Sequence of chain 1.A:
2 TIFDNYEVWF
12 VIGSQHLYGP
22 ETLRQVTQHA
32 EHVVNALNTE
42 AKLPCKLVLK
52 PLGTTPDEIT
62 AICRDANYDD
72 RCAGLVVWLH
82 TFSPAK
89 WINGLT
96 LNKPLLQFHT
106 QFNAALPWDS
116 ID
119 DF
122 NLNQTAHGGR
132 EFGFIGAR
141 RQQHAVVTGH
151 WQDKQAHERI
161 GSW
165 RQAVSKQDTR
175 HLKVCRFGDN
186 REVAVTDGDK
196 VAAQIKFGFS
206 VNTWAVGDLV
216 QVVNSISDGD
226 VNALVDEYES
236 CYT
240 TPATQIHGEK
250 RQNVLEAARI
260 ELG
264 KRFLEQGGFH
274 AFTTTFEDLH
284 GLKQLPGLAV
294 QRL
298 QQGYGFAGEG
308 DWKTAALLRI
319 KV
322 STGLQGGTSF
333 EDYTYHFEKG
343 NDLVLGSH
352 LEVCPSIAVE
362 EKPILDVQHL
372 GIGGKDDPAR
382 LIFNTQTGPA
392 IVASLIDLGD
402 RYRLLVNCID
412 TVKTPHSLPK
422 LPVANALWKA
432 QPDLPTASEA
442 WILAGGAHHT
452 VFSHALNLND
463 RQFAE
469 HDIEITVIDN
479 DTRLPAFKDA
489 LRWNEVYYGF

The protein below binds the small molecule below.
Small molecule (SMILES): OC[C@@H](O)C(O)[C@@H](O)CO

Binding-site contacts:
Ligand atom O4 contacts residue MN1 of chain 1.D at 3.1 Å.
Ligand atom O4 contacts residue HIS350 of chain 1.A at 3.7 Å.
Ligand atom O2 contacts residue MSE185 of chain 1.A at 3.2 Å.
Ligand atom C2 contacts residue LEU18 of chain 1.B at 4.1 Å (hydrophobic).
Ligand atom O4 contacts residue TYR335 of chain 1.A at 3.7 Å.
Ligand atom O5 contacts residue HIS350 of chain 1.A at 4.0 Å.
Ligand atom O3 contacts residue HIS128 of chain 1.B at 3.2 Å (h-bond).
Ligand atom C5 contacts residue PHE83 of chain 1.B at 4.2 Å (hydrophobic).
Ligand atom O2 contacts residue LEU18 of chain 1.B at 3.6 Å.
Ligand atom C2 contacts residue PHE83 of chain 1.B at 3.7 Å (hydrophobic).
Ligand atom C1 contacts residue TYR19 of chain 1.B at 3.2 Å (hydrophobic).
Ligand atom C5 contacts residue HIS449 of chain 1.A at 3.8 Å.
Ligand atom O1 contacts residue MSE185 of chain 1.A at 3.5 Å (h-bond).
Ligand atom O2 contacts residue PHE279 of chain 1.A at 3.1 Å.
Ligand atom O1 contacts residue LEU18 of chain 1.B at 3.0 Å.
Ligand atom C5 contacts residue MN1 of chain 1.D at 3.2 Å.
Ligand atom O1 contacts residue TYR19 of chain 1.B at 4.3 Å.
Ligand atom C4 contacts residue MN1 of chain 1.D at 3.4 Å.
Ligand atom O1 contacts residue GLN16 of chain 1.B at 2.6 Å (h-bond).
Ligand atom O4 contacts residue GLU306 of chain 1.A at 4.0 Å.
Ligand atom O4 contacts residue GLU333 of chain 1.A at 3.0 Å (salt-bridge).
Ligand atom O3 contacts residue PHE83 of chain 1.B at 3.8 Å.
Ligand atom C1 contacts residue GLN16 of chain 1.B at 2.8 Å.
Ligand atom O1 contacts residue PHE83 of chain 1.B at 3.4 Å.
Ligand atom O5 contacts residue GLU306 of chain 1.A at 2.2 Å (salt-bridge).
Ligand atom O5 contacts residue MN1 of chain 1.D at 2.0 Å.
Ligand atom C5 contacts residue GLU306 of chain 1.A at 3.2 Å.
Ligand atom C4 contacts residue GLU333 of chain 1.A at 3.6 Å.
Ligand atom C3 contacts residue TYR19 of chain 1.B at 4.2 Å (hydrophobic).
Ligand atom O3 contacts residue GLN125 of chain 1.B at 3.3 Å (h-bond).
Ligand atom C1 contacts residue PHE83 of chain 1.B at 3.5 Å (hydrophobic).
Ligand atom C1 contacts residue LEU18 of chain 1.B at 3.3 Å (hydrophobic).
Ligand atom C4 contacts residue GLU306 of chain 1.A at 3.4 Å.
Ligand atom O5 contacts residue HIS449 of chain 1.A at 3.0 Å.
Ligand atom O3 contacts residue TYR19 of chain 1.B at 3.5 Å (h-bond).
Ligand atom O5 contacts residue HIS450 of chain 1.A at 3.1 Å (h-bond).
Ligand atom C5 contacts residue GLU333 of chain 1.A at 2.9 Å.
Ligand atom C2 contacts residue MSE185 of chain 1.A at 3.8 Å.
Ligand atom O5 contacts residue GLU333 of chain 1.A at 2.3 Å (salt-bridge).
Ligand atom C5 contacts residue HIS128 of chain 1.B at 4.2 Å.

Sequence of chain 1.B:
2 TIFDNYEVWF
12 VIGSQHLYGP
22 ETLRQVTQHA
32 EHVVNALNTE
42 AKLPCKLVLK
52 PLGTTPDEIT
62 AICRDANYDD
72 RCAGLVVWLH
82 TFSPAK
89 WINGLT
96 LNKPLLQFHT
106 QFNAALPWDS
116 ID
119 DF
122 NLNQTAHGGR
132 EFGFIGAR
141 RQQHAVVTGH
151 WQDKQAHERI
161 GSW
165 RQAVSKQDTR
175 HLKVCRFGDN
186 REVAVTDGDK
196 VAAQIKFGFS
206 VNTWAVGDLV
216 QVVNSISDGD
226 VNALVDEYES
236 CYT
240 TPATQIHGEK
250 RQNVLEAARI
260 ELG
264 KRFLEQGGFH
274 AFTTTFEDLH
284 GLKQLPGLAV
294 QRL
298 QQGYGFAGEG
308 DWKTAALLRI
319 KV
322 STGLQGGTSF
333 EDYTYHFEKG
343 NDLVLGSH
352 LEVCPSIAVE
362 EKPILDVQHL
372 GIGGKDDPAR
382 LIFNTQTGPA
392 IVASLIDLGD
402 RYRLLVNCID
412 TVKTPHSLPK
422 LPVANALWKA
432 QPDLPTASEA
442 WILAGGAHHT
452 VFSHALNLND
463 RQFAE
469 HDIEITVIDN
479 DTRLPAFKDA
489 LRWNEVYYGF